Sequence of chain 1.A:
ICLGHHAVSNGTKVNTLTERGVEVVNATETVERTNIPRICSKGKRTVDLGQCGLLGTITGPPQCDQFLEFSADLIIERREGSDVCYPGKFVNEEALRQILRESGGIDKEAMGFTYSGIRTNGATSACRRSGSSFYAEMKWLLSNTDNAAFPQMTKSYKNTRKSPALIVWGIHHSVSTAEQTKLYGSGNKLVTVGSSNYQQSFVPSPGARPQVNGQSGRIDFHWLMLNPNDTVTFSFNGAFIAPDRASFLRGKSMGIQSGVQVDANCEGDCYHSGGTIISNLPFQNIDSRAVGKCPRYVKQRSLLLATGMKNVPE

Sequence of chain 1.B:
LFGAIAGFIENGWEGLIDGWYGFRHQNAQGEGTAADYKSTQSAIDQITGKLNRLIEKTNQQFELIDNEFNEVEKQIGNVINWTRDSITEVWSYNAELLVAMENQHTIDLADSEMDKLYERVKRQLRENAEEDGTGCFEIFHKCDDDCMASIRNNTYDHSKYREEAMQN

This small molecule binds to this protein.
Small molecule (SMILES): CC(=O)N[C@@H]1[C@@H](O)[C@H](O)[C@@H](CO)O[C@H]1O

Binding-site contacts:
Ligand atom O3 contacts residue ASN26 of chain 1.A at 4.3 Å.
Ligand atom O6 contacts residue ASN26 of chain 1.A at 4.5 Å.
Ligand atom C6 contacts residue THR28 of chain 1.A at 4.1 Å.
Ligand atom N2 contacts residue ASN26 of chain 1.A at 2.4 Å (h-bond).
Ligand atom C2 contacts residue ASN26 of chain 1.A at 1.9 Å.
Ligand atom O5 contacts residue ASN26 of chain 1.A at 2.4 Å (h-bond).
Ligand atom O6 contacts residue LEU51 of chain 1.B at 4.5 Å.
Ligand atom C5 contacts residue ASN26 of chain 1.A at 3.5 Å.
Ligand atom C7 contacts residue ASN26 of chain 1.A at 3.1 Å.
Ligand atom C4 contacts residue ASN26 of chain 1.A at 3.8 Å.
Ligand atom C6 contacts residue LEU51 of chain 1.B at 4.2 Å (hydrophobic).
Ligand atom C1 contacts residue THR307 of chain 1.A at 4.1 Å.
Ligand atom O5 contacts residue THR307 of chain 1.A at 3.3 Å (h-bond).
Ligand atom C6 contacts residue THR307 of chain 1.A at 3.7 Å.
Ligand atom C8 contacts residue ASN26 of chain 1.A at 3.5 Å.
Ligand atom C1 contacts residue ALA27 of chain 1.A at 4.4 Å (hydrophobic).
Ligand atom C5 contacts residue THR307 of chain 1.A at 4.2 Å.
Ligand atom O5 contacts residue ALA27 of chain 1.A at 4.0 Å.
Ligand atom O6 contacts residue THR307 of chain 1.A at 3.4 Å.
Ligand atom C1 contacts residue ASN26 of chain 1.A at 1.4 Å.
Ligand atom O7 contacts residue ASN26 of chain 1.A at 4.0 Å.
Ligand atom C3 contacts residue ASN26 of chain 1.A at 3.3 Å.